Binding-site contacts:
Ligand atom C2 contacts residue HIS79 of chain 1.B at 3.8 Å.
Ligand atom C16 contacts residue GLN288 of chain 1.B at 3.8 Å.
Ligand atom C16 contacts residue ILE255 of chain 1.B at 3.9 Å (hydrophobic).
Ligand atom O3 contacts residue GLN288 of chain 1.B at 3.4 Å (h-bond).
Ligand atom C4 contacts residue LEU238 of chain 1.B at 4.0 Å (hydrophobic).
Ligand atom C9 contacts residue TYR78 of chain 1.B at 3.7 Å (hydrophobic).
Ligand atom C6 contacts residue PHE291 of chain 1.B at 3.6 Å (hydrophobic).
Ligand atom C15 contacts residue PHE259 of chain 1.B at 3.3 Å (hydrophobic).
Ligand atom O2 contacts residue PHE291 of chain 1.B at 4.0 Å.
Ligand atom C7 contacts residue ILE255 of chain 1.B at 4.0 Å (hydrophobic).
Ligand atom O1 contacts residue ILE255 of chain 1.B at 3.5 Å.
Ligand atom C12 contacts residue PHE291 of chain 1.B at 3.5 Å (hydrophobic).
Ligand atom O3 contacts residue ILE255 of chain 1.B at 4.0 Å.
Ligand atom C8 contacts residue PHE291 of chain 1.B at 3.6 Å (hydrophobic).
Ligand atom C16 contacts residue TYR248 of chain 1.B at 3.9 Å (hydrophobic).
Ligand atom O2 contacts residue ILE255 of chain 1.B at 3.5 Å.
Ligand atom C11 contacts residue PHE259 of chain 1.B at 4.0 Å (hydrophobic).
Ligand atom O2 contacts residue GLN288 of chain 1.B at 3.2 Å (h-bond).
Ligand atom C16 contacts residue THR252 of chain 1.B at 3.5 Å.
Ligand atom C13 contacts residue PHE291 of chain 1.B at 3.8 Å (hydrophobic).
Ligand atom C14 contacts residue MET276 of chain 1.B at 4.0 Å (hydrophobic).
Ligand atom C3 contacts residue LEU238 of chain 1.B at 4.1 Å (hydrophobic).
Ligand atom O1 contacts residue PHE259 of chain 1.B at 3.3 Å.
Ligand atom C10 contacts residue ASN240 of chain 1.B at 3.9 Å.
Ligand atom C14 contacts residue GLN288 of chain 1.B at 3.4 Å.
Ligand atom C15 contacts residue GLN288 of chain 1.B at 4.0 Å.
Ligand atom C13 contacts residue SER287 of chain 1.B at 3.5 Å.
Ligand atom C8 contacts residue ILE255 of chain 1.B at 3.7 Å (hydrophobic).
Ligand atom C13 contacts residue MET276 of chain 1.B at 3.9 Å (hydrophobic).
Ligand atom C14 contacts residue MET256 of chain 1.B at 3.9 Å (hydrophobic).
Ligand atom C9 contacts residue ASN240 of chain 1.B at 3.4 Å.
Ligand atom C16 contacts residue TRP251 of chain 1.B at 3.9 Å (hydrophobic).
Ligand atom O3 contacts residue PHE291 of chain 1.B at 3.7 Å.
Ligand atom C16 contacts residue ASN240 of chain 1.B at 4.1 Å.
Ligand atom O1 contacts residue HIS79 of chain 1.B at 3.8 Å.
Ligand atom C4 contacts residue MET192 of chain 1.B at 3.8 Å (hydrophobic).
Ligand atom C10 contacts residue TYR78 of chain 1.B at 3.3 Å (hydrophobic).
Ligand atom C13 contacts residue GLN288 of chain 1.B at 3.4 Å.
Ligand atom C7 contacts residue PHE291 of chain 1.B at 3.5 Å (hydrophobic).
Ligand atom C5 contacts residue PHE291 of chain 1.B at 3.9 Å (hydrophobic).

Sequence of chain 1.B:
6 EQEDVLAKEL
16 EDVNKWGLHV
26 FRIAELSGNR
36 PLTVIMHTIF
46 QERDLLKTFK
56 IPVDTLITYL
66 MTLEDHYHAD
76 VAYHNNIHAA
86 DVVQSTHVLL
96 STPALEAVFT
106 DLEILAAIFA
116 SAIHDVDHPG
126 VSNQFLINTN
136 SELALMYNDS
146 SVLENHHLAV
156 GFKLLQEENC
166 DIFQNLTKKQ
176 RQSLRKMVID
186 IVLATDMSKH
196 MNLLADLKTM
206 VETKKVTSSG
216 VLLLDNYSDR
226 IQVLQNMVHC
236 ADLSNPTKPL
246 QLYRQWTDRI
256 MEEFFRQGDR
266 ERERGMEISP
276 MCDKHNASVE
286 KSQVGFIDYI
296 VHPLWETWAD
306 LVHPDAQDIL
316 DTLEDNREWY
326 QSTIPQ

This protein binds this small molecule.
Small molecule (SMILES): COc1ccc([C@@H]2CNC(=O)C2)cc1OC1CCCC1